Sequence of chain 1.B:
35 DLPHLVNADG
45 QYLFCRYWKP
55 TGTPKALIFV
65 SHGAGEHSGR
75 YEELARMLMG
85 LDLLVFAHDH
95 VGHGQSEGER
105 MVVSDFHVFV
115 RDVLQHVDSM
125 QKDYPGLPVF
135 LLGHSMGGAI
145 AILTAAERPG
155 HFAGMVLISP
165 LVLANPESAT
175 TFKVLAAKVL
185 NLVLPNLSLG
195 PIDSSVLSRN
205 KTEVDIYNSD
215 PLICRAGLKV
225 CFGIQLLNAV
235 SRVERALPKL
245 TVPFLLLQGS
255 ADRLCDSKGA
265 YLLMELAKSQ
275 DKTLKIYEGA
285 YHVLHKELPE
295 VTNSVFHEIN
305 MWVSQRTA

Binding-site contacts:
Ligand atom O11 contacts residue ASN169 of chain 1.B at 3.3 Å.
Ligand atom CL1 contacts residue LEU193 of chain 1.B at 4.2 Å.
Ligand atom C19 contacts residue MET140 of chain 1.B at 3.3 Å (hydrophobic).
Ligand atom N1 contacts residue ALA68 of chain 1.B at 4.2 Å.
Ligand atom C13 contacts residue LEU230 of chain 1.B at 4.3 Å (hydrophobic).
Ligand atom CL1 contacts residue GLY227 of chain 1.B at 3.8 Å.
Ligand atom C2 contacts residue SER139 of chain 1.B at 3.9 Å.
Ligand atom C5 contacts residue LEU258 of chain 1.B at 4.2 Å (hydrophobic).
Ligand atom N8 contacts residue LEU258 of chain 1.B at 4.2 Å.
Ligand atom O12 contacts residue LEU167 of chain 1.B at 4.0 Å.
Ligand atom C2 contacts residue ALA68 of chain 1.B at 3.3 Å (hydrophobic).
Ligand atom O20 contacts residue ALA68 of chain 1.B at 2.7 Å (h-bond).
Ligand atom C4 contacts residue LEU230 of chain 1.B at 3.7 Å (hydrophobic).
Ligand atom C15 contacts residue GLY227 of chain 1.B at 4.3 Å.
Ligand atom O20 contacts residue SER139 of chain 1.B at 2.4 Å (h-bond).
Ligand atom C19 contacts residue ALA68 of chain 1.B at 3.9 Å (hydrophobic).
Ligand atom C4 contacts residue ALA68 of chain 1.B at 4.1 Å (hydrophobic).
Ligand atom C14 contacts residue LEU230 of chain 1.B at 4.3 Å (hydrophobic).
Ligand atom C3 contacts residue LEU258 of chain 1.B at 4.0 Å (hydrophobic).
Ligand atom C3 contacts residue HIS286 of chain 1.B at 4.0 Å.
Ligand atom C19 contacts residue HIS286 of chain 1.B at 4.3 Å.
Ligand atom O12 contacts residue ALA168 of chain 1.B at 4.1 Å.
Ligand atom O20 contacts residue MET140 of chain 1.B at 3.0 Å (h-bond).
Ligand atom C3 contacts residue CYS259 of chain 1.B at 4.2 Å (hydrophobic).
Ligand atom O11 contacts residue LEU258 of chain 1.B at 4.0 Å.
Ligand atom C19 contacts residue SER139 of chain 1.B at 1.6 Å.
Ligand atom C14 contacts residue LEU231 of chain 1.B at 3.6 Å (hydrophobic).
Ligand atom C7 contacts residue LEU165 of chain 1.B at 4.4 Å (hydrophobic).
Ligand atom C5 contacts residue LEU165 of chain 1.B at 4.4 Å (hydrophobic).
Ligand atom C3 contacts residue SER139 of chain 1.B at 2.8 Å.
Ligand atom C5 contacts residue SER139 of chain 1.B at 3.8 Å.
Ligand atom O12 contacts residue LEU165 of chain 1.B at 3.2 Å.
Ligand atom C13 contacts residue LEU231 of chain 1.B at 4.0 Å (hydrophobic).
Ligand atom N1 contacts residue SER139 of chain 1.B at 2.5 Å (h-bond).
Ligand atom C7 contacts residue LEU230 of chain 1.B at 4.1 Å (hydrophobic).
Ligand atom C16 contacts residue LEU222 of chain 1.B at 4.4 Å (hydrophobic).
Ligand atom O20 contacts residue GLY67 of chain 1.B at 3.6 Å.
Ligand atom S9 contacts residue ASN169 of chain 1.B at 4.3 Å.
Ligand atom C14 contacts residue GLY227 of chain 1.B at 3.8 Å.
Ligand atom C5 contacts residue CYS259 of chain 1.B at 4.1 Å (hydrophobic).

This protein binds this small molecule.
Small molecule (SMILES): O=C(O)N1CCC(CNS(=O)(=O)c2ccc(Cl)cc2)CC1